Binding-site contacts:
Ligand atom FAL contacts residue ASP110 of chain 1.A at 3.8 Å.
Ligand atom CAE contacts residue ILE181 of chain 1.A at 3.7 Å (hydrophobic).
Ligand atom CAS contacts residue PHE185 of chain 1.A at 3.8 Å (hydrophobic).
Ligand atom CAN contacts residue GLY182 of chain 1.A at 3.7 Å.
Ligand atom FAL contacts residue PHE107 of chain 1.A at 2.9 Å.
Ligand atom CAP contacts residue THR106 of chain 1.A at 3.9 Å.
Ligand atom CAK contacts residue PPV1 of chain 1.H at 3.1 Å.
Ligand atom CAA contacts residue ASN103 of chain 1.A at 3.4 Å.
Ligand atom CAS contacts residue ASN103 of chain 1.A at 3.5 Å.
Ligand atom CAM contacts residue PPV1 of chain 1.H at 3.9 Å.
Ligand atom CAT contacts residue LEU216 of chain 1.A at 3.4 Å (hydrophobic).
Ligand atom CAU contacts residue ILE181 of chain 1.A at 3.6 Å (hydrophobic).
Ligand atom CAQ contacts residue GLY182 of chain 1.A at 3.7 Å.
Ligand atom CAE contacts residue ASN285 of chain 1.A at 3.8 Å.
Ligand atom CAQ contacts residue ILE181 of chain 1.A at 3.9 Å (hydrophobic).
Ligand atom CAN contacts residue PHE149 of chain 1.A at 4.0 Å (hydrophobic).
Ligand atom CAO contacts residue PHE149 of chain 1.A at 3.6 Å (hydrophobic).
Ligand atom CAH contacts residue TRP186 of chain 1.A at 3.6 Å (hydrophobic).
Ligand atom FAL contacts residue PPV1 of chain 1.H at 3.1 Å.
Ligand atom CAR contacts residue GLY182 of chain 1.A at 3.8 Å.
Ligand atom CAN contacts residue ILE181 of chain 1.A at 3.0 Å (hydrophobic).
Ligand atom CAF contacts residue ILE181 of chain 1.A at 3.8 Å (hydrophobic).
Ligand atom CAJ contacts residue PHE107 of chain 1.A at 3.9 Å (hydrophobic).
Ligand atom CAT contacts residue TRP186 of chain 1.A at 3.8 Å (hydrophobic).
Ligand atom CAA contacts residue ILE181 of chain 1.A at 3.9 Å (hydrophobic).
Ligand atom CAC contacts residue ILE181 of chain 1.A at 3.6 Å (hydrophobic).
Ligand atom CAT contacts residue LEU281 of chain 1.A at 3.3 Å (hydrophobic).
Ligand atom CAJ contacts residue PPV1 of chain 1.H at 3.3 Å.
Ligand atom CAS contacts residue THR106 of chain 1.A at 3.6 Å.
Ligand atom CAQ contacts residue PHE149 of chain 1.A at 3.8 Å (hydrophobic).
Ligand atom CAI contacts residue PHE107 of chain 1.A at 3.6 Å (hydrophobic).
Ligand atom CAU contacts residue VAL183 of chain 1.A at 3.6 Å (hydrophobic).
Ligand atom CAN contacts residue PPV1 of chain 1.H at 3.4 Å.
Ligand atom CAB contacts residue ILE181 of chain 1.A at 2.6 Å (hydrophobic).
Ligand atom CAU contacts residue GLY182 of chain 1.A at 3.5 Å.
Ligand atom CAM contacts residue ILE181 of chain 1.A at 3.6 Å (hydrophobic).
Ligand atom CAP contacts residue PHE149 of chain 1.A at 3.9 Å (hydrophobic).
Ligand atom CAN contacts residue ASP180 of chain 1.A at 3.1 Å.
Ligand atom CAI contacts residue TRP288 of chain 1.A at 3.4 Å (hydrophobic).
Ligand atom CAU contacts residue TRP186 of chain 1.A at 3.5 Å (hydrophobic).

Sequence of chain 1.A:
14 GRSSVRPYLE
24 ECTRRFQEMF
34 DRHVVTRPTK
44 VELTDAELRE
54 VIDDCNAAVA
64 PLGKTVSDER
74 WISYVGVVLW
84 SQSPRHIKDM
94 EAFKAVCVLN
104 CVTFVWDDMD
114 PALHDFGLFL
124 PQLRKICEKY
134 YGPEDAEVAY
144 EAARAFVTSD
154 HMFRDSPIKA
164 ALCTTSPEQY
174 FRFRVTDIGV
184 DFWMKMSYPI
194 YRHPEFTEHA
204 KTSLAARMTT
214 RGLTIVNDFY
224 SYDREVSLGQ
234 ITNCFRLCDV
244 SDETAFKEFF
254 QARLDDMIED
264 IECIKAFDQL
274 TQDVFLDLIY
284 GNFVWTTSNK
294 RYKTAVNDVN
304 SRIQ

This protein binds this small molecule.
Small molecule (SMILES): C=C(C)[C@@H]1CC[C@]2(C)CC(F)=C(C)CCC=C(C)CC[C@H]12